Binding-site contacts:
Ligand atom C24 contacts residue PHE94 of chain 1.D at 3.3 Å (hydrophobic).
Ligand atom C2 contacts residue TRP194 of chain 1.D at 3.5 Å (hydrophobic).
Ligand atom C8 contacts residue PHE87 of chain 1.D at 3.7 Å (hydrophobic).
Ligand atom C25 contacts residue PRO184 of chain 1.D at 3.6 Å (hydrophobic).
Ligand atom C10 contacts residue PHE87 of chain 1.D at 3.7 Å (hydrophobic).
Ligand atom C5 contacts residue TRP194 of chain 1.D at 3.4 Å (hydrophobic).
Ligand atom C9 contacts residue PHE281 of chain 1.D at 3.5 Å (hydrophobic).
Ligand atom C14 contacts residue PHE183 of chain 1.D at 3.6 Å (hydrophobic).
Ligand atom C21 contacts residue LEU182 of chain 1.D at 3.6 Å (hydrophobic).
Ligand atom C1 contacts residue PHE183 of chain 1.D at 3.6 Å (hydrophobic).
Ligand atom C6 contacts residue PHE183 of chain 1.D at 3.6 Å (hydrophobic).
Ligand atom C10 contacts residue PHE183 of chain 1.D at 3.5 Å (hydrophobic).
Ligand atom C27 contacts residue VAL113 of chain 1.D at 3.7 Å (hydrophobic).
Ligand atom C15 contacts residue PHE87 of chain 1.D at 3.7 Å (hydrophobic).
Ligand atom C15 contacts residue PHE183 of chain 1.D at 3.5 Å (hydrophobic).
Ligand atom C1 contacts residue TYR190 of chain 1.D at 3.7 Å (hydrophobic).
Ligand atom C7 contacts residue PHE183 of chain 1.D at 3.8 Å (hydrophobic).
Ligand atom C20 contacts residue PHE94 of chain 1.D at 3.8 Å (hydrophobic).
Ligand atom C25 contacts residue PHE94 of chain 1.D at 3.6 Å (hydrophobic).
Ligand atom O1 contacts residue PHE91 of chain 1.D at 3.8 Å.
Ligand atom C15 contacts residue PHE281 of chain 1.D at 3.5 Å (hydrophobic).
Ligand atom C11 contacts residue PHE183 of chain 1.D at 3.5 Å (hydrophobic).
Ligand atom C4 contacts residue TRP194 of chain 1.D at 3.2 Å (hydrophobic).
Ligand atom C9 contacts residue PHE183 of chain 1.D at 3.5 Å (hydrophobic).
Ligand atom C26 contacts residue PHE106 of chain 1.D at 3.7 Å (hydrophobic).
Ligand atom C3 contacts residue PHE183 of chain 1.D at 3.4 Å (hydrophobic).
Ligand atom O2 contacts residue ILE110 of chain 1.D at 3.7 Å.
Ligand atom C27 contacts residue ILE110 of chain 1.D at 3.6 Å (hydrophobic).
Ligand atom C15 contacts residue SER285 of chain 1.D at 3.6 Å.
Ligand atom C8 contacts residue PHE117 of chain 1.D at 3.6 Å (hydrophobic).
Ligand atom C23 contacts residue PHE94 of chain 1.D at 3.6 Å (hydrophobic).
Ligand atom C24 contacts residue HIS95 of chain 1.D at 3.1 Å.
Ligand atom C16 contacts residue PHE281 of chain 1.D at 3.5 Å (hydrophobic).
Ligand atom C16 contacts residue SER285 of chain 1.D at 3.4 Å.
Ligand atom C25 contacts residue LEU182 of chain 1.D at 3.2 Å (hydrophobic).
Ligand atom C3 contacts residue TRP194 of chain 1.D at 3.6 Å (hydrophobic).
Ligand atom C13 contacts residue PHE183 of chain 1.D at 3.7 Å (hydrophobic).
Ligand atom C12 contacts residue PHE183 of chain 1.D at 3.6 Å (hydrophobic).
Ligand atom O2 contacts residue SER90 of chain 1.D at 3.4 Å.
Ligand atom C22 contacts residue LEU182 of chain 1.D at 3.4 Å (hydrophobic).

Sequence of chain 1.D:
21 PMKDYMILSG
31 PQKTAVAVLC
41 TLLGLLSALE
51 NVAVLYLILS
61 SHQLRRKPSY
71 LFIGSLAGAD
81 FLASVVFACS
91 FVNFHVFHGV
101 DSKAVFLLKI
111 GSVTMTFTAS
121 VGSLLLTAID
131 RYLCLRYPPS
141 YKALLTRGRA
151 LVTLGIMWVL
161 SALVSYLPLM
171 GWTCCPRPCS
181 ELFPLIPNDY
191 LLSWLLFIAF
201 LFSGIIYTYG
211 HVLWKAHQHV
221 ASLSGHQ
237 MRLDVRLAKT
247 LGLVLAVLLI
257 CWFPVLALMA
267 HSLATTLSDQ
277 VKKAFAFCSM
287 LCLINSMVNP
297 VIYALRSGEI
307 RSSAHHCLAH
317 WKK

This small molecule binds to this protein.
Small molecule (SMILES): CCCCCCC(C)(C)c1cc(OC)c([C@H]2C=C(CO)[C@H]3C[C@@H]2C3(C)C)c(OC)c1